Binding-site contacts:
Ligand atom C1 contacts residue ASN54 of chain 1.B at 1.4 Å.
Ligand atom O4 contacts residue GLU35 of chain 1.B at 3.9 Å.
Ligand atom C7 contacts residue GLU35 of chain 1.B at 3.9 Å.
Ligand atom O5 contacts residue GLU35 of chain 1.B at 4.0 Å.
Ligand atom O5 contacts residue ASN37 of chain 1.B at 2.9 Å (h-bond).
Ligand atom C5 contacts residue ASN54 of chain 1.B at 3.7 Å.
Ligand atom O7 contacts residue ASN36 of chain 1.B at 3.8 Å.
Ligand atom O7 contacts residue ASN54 of chain 1.B at 2.9 Å (h-bond).
Ligand atom C5 contacts residue ASN37 of chain 1.B at 3.8 Å.
Ligand atom C2 contacts residue GLU35 of chain 1.B at 3.6 Å.
Ligand atom C4 contacts residue ASN54 of chain 1.B at 4.2 Å.
Ligand atom O6 contacts residue ASN37 of chain 1.B at 3.4 Å (h-bond).
Ligand atom N2 contacts residue GLU35 of chain 1.B at 4.2 Å.
Ligand atom C7 contacts residue ASN54 of chain 1.B at 3.1 Å.
Ligand atom C1 contacts residue ASN37 of chain 1.B at 3.8 Å.
Ligand atom C2 contacts residue ASN54 of chain 1.B at 2.6 Å.
Ligand atom O5 contacts residue ASN54 of chain 1.B at 2.4 Å (h-bond).
Ligand atom C6 contacts residue ASN37 of chain 1.B at 3.8 Å.
Ligand atom C1 contacts residue GLU35 of chain 1.B at 3.6 Å.
Ligand atom O6 contacts residue GLU35 of chain 1.B at 3.1 Å (salt-bridge).
Ligand atom C8 contacts residue GLU58 of chain 1.B at 3.9 Å.
Ligand atom O3 contacts residue GLU35 of chain 1.B at 4.4 Å.
Ligand atom C4 contacts residue GLU35 of chain 1.B at 3.7 Å.
Ligand atom O7 contacts residue GLU35 of chain 1.B at 2.9 Å (salt-bridge).
Ligand atom C6 contacts residue GLU35 of chain 1.B at 4.2 Å.
Ligand atom C3 contacts residue ASN54 of chain 1.B at 3.9 Å.
Ligand atom N2 contacts residue ASN54 of chain 1.B at 2.9 Å (h-bond).
Ligand atom C5 contacts residue GLU35 of chain 1.B at 4.4 Å.
Ligand atom C8 contacts residue ASN54 of chain 1.B at 4.3 Å.

The protein below binds the small molecule below.
Small molecule (SMILES): CC(=O)N[C@@H]1[C@@H](O)[C@H](O)[C@@H](CO)O[C@H]1O

Sequence of chain 1.B:
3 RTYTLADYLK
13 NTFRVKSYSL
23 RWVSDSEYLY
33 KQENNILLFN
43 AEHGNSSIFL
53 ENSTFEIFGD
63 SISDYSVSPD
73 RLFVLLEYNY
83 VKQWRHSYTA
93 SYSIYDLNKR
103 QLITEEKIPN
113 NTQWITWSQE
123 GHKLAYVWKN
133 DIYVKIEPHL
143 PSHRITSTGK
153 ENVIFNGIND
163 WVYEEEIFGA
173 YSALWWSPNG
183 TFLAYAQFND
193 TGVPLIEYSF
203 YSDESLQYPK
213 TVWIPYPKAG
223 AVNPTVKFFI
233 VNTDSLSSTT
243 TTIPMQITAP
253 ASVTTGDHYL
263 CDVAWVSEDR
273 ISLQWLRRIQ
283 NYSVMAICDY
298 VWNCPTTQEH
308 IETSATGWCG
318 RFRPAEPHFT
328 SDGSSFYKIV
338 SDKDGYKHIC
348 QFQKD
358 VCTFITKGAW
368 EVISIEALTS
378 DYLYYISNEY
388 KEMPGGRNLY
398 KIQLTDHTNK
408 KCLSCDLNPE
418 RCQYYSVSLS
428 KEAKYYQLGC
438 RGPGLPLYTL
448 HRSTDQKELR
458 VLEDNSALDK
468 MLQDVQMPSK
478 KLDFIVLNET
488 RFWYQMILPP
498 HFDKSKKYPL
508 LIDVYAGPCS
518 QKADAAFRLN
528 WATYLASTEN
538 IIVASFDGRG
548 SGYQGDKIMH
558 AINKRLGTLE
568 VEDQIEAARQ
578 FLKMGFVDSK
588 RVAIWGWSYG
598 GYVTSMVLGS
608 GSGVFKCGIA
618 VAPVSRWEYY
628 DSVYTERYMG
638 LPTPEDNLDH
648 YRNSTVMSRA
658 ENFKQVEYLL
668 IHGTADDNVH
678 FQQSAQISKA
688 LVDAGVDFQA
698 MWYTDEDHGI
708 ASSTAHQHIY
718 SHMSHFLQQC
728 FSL